Binding-site contacts:
Ligand atom C1 contacts residue LEU301 of chain 1.A at 3.8 Å (hydrophobic).
Ligand atom O21 contacts residue HIS111 of chain 1.A at 3.4 Å (h-bond).
Ligand atom C11 contacts residue TRP21 of chain 1.A at 3.7 Å (hydrophobic).
Ligand atom C15 contacts residue TRP21 of chain 1.A at 3.6 Å (hydrophobic).
Ligand atom O16 contacts residue TRP220 of chain 1.A at 3.6 Å.
Ligand atom C19 contacts residue HIS111 of chain 1.A at 3.4 Å.
Ligand atom C18 contacts residue NAP1 of chain 1.B at 3.5 Å.
Ligand atom C12 contacts residue PHE123 of chain 1.A at 3.7 Å (hydrophobic).
Ligand atom C5 contacts residue TRP112 of chain 1.A at 3.6 Å (hydrophobic).
Ligand atom O17 contacts residue TRP21 of chain 1.A at 3.5 Å.
Ligand atom F25 contacts residue ALA300 of chain 1.A at 3.1 Å.
Ligand atom F25 contacts residue TRP112 of chain 1.A at 3.2 Å.
Ligand atom CL2 contacts residue TYR49 of chain 1.A at 3.8 Å.
Ligand atom O20 contacts residue NAP1 of chain 1.B at 3.1 Å.
Ligand atom O16 contacts residue LEU301 of chain 1.A at 3.6 Å.
Ligand atom C2 contacts residue LEU301 of chain 1.A at 3.6 Å (hydrophobic).
Ligand atom O21 contacts residue NAP1 of chain 1.B at 3.5 Å (h-bond).
Ligand atom BR2 contacts residue TRP112 of chain 1.A at 3.9 Å.
Ligand atom C9 contacts residue TRP220 of chain 1.A at 3.6 Å (hydrophobic).
Ligand atom C1 contacts residue TRP112 of chain 1.A at 3.3 Å (hydrophobic).
Ligand atom F24 contacts residue PHE123 of chain 1.A at 3.2 Å.
Ligand atom O21 contacts residue TRP112 of chain 1.A at 3.0 Å (h-bond).
Ligand atom F24 contacts residue TRP80 of chain 1.A at 3.5 Å.
Ligand atom C13 contacts residue TRP21 of chain 1.A at 3.2 Å (hydrophobic).
Ligand atom C19 contacts residue NAP1 of chain 1.B at 3.4 Å.
Ligand atom C4 contacts residue TRP112 of chain 1.A at 3.4 Å (hydrophobic).
Ligand atom F24 contacts residue TRP112 of chain 1.A at 3.7 Å.
Ligand atom C3 contacts residue TRP112 of chain 1.A at 3.5 Å (hydrophobic).
Ligand atom BR2 contacts residue THR114 of chain 1.A at 2.9 Å.
Ligand atom C4 contacts residue TYR310 of chain 1.A at 3.8 Å (hydrophobic).
Ligand atom F25 contacts residue LEU301 of chain 1.A at 3.3 Å.
Ligand atom C7 contacts residue TRP112 of chain 1.A at 3.7 Å (hydrophobic).
Ligand atom F25 contacts residue CYS299 of chain 1.A at 3.6 Å.
Ligand atom C2 contacts residue TRP112 of chain 1.A at 3.2 Å (hydrophobic).
Ligand atom C18 contacts residue TRP21 of chain 1.A at 3.6 Å (hydrophobic).
Ligand atom CL2 contacts residue VAL48 of chain 1.A at 3.1 Å.
Ligand atom C6 contacts residue TRP112 of chain 1.A at 3.5 Å (hydrophobic).
Ligand atom CL2 contacts residue TRP21 of chain 1.A at 3.8 Å.
Ligand atom O20 contacts residue TYR49 of chain 1.A at 2.8 Å (h-bond).
Ligand atom O20 contacts residue HIS111 of chain 1.A at 2.7 Å (h-bond).

A small-molecule ligand and the protein it binds are described below.
Small molecule (SMILES): O=C(O)COc1cc(Cl)ccc1C(=O)NCc1c(F)cc(Br)cc1F

Sequence of chain 1.A:
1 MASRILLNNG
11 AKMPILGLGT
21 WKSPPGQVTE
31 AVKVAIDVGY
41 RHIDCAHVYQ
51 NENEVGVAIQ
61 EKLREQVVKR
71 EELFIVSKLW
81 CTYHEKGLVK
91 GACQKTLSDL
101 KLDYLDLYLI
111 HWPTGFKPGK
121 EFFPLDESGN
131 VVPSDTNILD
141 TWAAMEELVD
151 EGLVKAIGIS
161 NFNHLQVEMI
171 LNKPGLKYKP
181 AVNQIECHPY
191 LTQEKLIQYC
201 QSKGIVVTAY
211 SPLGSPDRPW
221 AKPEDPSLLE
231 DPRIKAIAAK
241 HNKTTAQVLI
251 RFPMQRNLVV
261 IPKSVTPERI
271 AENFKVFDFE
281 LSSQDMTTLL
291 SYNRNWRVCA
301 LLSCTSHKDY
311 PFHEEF